Sequence of chain 3.A:
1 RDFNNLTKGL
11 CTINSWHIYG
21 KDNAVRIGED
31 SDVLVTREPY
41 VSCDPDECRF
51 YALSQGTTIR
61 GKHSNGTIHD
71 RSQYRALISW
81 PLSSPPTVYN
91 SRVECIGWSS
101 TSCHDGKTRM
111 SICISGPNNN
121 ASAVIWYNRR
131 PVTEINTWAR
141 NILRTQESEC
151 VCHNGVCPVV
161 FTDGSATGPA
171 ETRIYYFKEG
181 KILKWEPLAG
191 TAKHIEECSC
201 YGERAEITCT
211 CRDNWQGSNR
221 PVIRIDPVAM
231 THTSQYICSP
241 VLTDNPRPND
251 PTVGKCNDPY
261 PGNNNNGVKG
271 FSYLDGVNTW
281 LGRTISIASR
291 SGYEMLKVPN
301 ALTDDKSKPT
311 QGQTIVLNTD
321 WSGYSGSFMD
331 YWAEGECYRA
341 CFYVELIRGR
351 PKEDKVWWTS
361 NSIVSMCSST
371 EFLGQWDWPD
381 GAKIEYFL

A small-molecule ligand and the protein it binds are described below.
Small molecule (SMILES): CC(=O)N[C@H]1[C@H]([C@H](O)[C@H](O)CO)O[C@@](O)(C(=O)O)C[C@@H]1O

Binding-site contacts:
Ligand atom C4 contacts residue ASP70 of chain 3.A at 3.8 Å.
Ligand atom O1B contacts residue ARG290 of chain 3.A at 2.9 Å (salt-bridge).
Ligand atom O2 contacts residue ASP70 of chain 3.A at 2.8 Å (salt-bridge).
Ligand atom C3 contacts residue GLU38 of chain 3.A at 3.5 Å.
Ligand atom C1 contacts residue TYR324 of chain 3.A at 3.0 Å (hydrophobic).
Ligand atom C4 contacts residue TYR324 of chain 3.A at 3.6 Å (hydrophobic).
Ligand atom C2 contacts residue TYR324 of chain 3.A at 3.1 Å (hydrophobic).
Ligand atom O1A contacts residue ARG290 of chain 3.A at 2.7 Å (salt-bridge).
Ligand atom C11 contacts residue TRP98 of chain 3.A at 3.8 Å (hydrophobic).
Ligand atom O6 contacts residue GLU197 of chain 3.A at 3.8 Å.
Ligand atom O10 contacts residue ARG71 of chain 3.A at 2.8 Å (salt-bridge).
Ligand atom O9 contacts residue ARG144 of chain 3.A at 3.4 Å (salt-bridge).
Ligand atom C8 contacts residue ARG212 of chain 3.A at 3.6 Å.
Ligand atom C9 contacts residue ALA166 of chain 3.A at 3.7 Å (hydrophobic).
Ligand atom O1B contacts residue TYR324 of chain 3.A at 3.4 Å (h-bond).
Ligand atom O8 contacts residue GLU197 of chain 3.A at 3.7 Å.
Ligand atom O1A contacts residue ARG212 of chain 3.A at 3.3 Å (salt-bridge).
Ligand atom C5 contacts residue ASP70 of chain 3.A at 3.7 Å.
Ligand atom C9 contacts residue GLU196 of chain 3.A at 3.4 Å.
Ligand atom O6 contacts residue TYR324 of chain 3.A at 2.9 Å (h-bond).
Ligand atom C6 contacts residue TYR324 of chain 3.A at 3.7 Å (hydrophobic).
Ligand atom C11 contacts residue ARG144 of chain 3.A at 3.7 Å.
Ligand atom C11 contacts residue ILE142 of chain 3.A at 3.8 Å (hydrophobic).
Ligand atom O4 contacts residue ASP70 of chain 3.A at 3.3 Å.
Ligand atom O1A contacts residue TYR324 of chain 3.A at 3.4 Å (h-bond).
Ligand atom O4 contacts residue GLU38 of chain 3.A at 3.2 Å (salt-bridge).
Ligand atom C6 contacts residue GLU197 of chain 3.A at 3.6 Å.
Ligand atom C8 contacts residue GLU196 of chain 3.A at 3.7 Å.
Ligand atom O8 contacts residue ARG212 of chain 3.A at 3.6 Å.
Ligand atom C2 contacts residue ASP70 of chain 3.A at 3.8 Å.
Ligand atom O1B contacts residue ARG37 of chain 3.A at 2.8 Å (salt-bridge).
Ligand atom C4 contacts residue GLU38 of chain 3.A at 3.7 Å.
Ligand atom C3 contacts residue ASP70 of chain 3.A at 3.5 Å.
Ligand atom O9 contacts residue ALA166 of chain 3.A at 3.4 Å.
Ligand atom C3 contacts residue TYR324 of chain 3.A at 3.2 Å (hydrophobic).
Ligand atom C1 contacts residue ARG290 of chain 3.A at 3.4 Å.
Ligand atom O9 contacts residue GLU196 of chain 3.A at 2.5 Å (salt-bridge).
Ligand atom C3 contacts residue ARG37 of chain 3.A at 3.8 Å.
Ligand atom O8 contacts residue GLU196 of chain 3.A at 2.9 Å (salt-bridge).
Ligand atom O6 contacts residue ARG212 of chain 3.A at 3.8 Å.